Binding-site contacts:
Ligand atom O5 contacts residue ASN304 of chain 1.B at 4.4 Å.
Ligand atom C8 contacts residue ASN304 of chain 1.B at 4.3 Å.
Ligand atom O1 contacts residue ASN304 of chain 1.B at 2.8 Å (h-bond).
Ligand atom O7 contacts residue ASN304 of chain 1.B at 2.4 Å (h-bond).
Ligand atom O6 contacts residue LYS291 of chain 1.B at 4.2 Å.
Ligand atom C7 contacts residue ASN304 of chain 1.B at 3.1 Å.
Ligand atom C2 contacts residue ASN304 of chain 1.B at 4.0 Å.
Ligand atom N2 contacts residue ASN304 of chain 1.B at 3.6 Å (h-bond).
Ligand atom C1 contacts residue ASN304 of chain 1.B at 3.3 Å.

A small-molecule ligand and the protein it binds are described below.
Small molecule (SMILES): CC(=O)N[C@@H]1[C@@H](O)[C@H](O)[C@@H](CO)O[C@@H]1O

Sequence of chain 1.B:
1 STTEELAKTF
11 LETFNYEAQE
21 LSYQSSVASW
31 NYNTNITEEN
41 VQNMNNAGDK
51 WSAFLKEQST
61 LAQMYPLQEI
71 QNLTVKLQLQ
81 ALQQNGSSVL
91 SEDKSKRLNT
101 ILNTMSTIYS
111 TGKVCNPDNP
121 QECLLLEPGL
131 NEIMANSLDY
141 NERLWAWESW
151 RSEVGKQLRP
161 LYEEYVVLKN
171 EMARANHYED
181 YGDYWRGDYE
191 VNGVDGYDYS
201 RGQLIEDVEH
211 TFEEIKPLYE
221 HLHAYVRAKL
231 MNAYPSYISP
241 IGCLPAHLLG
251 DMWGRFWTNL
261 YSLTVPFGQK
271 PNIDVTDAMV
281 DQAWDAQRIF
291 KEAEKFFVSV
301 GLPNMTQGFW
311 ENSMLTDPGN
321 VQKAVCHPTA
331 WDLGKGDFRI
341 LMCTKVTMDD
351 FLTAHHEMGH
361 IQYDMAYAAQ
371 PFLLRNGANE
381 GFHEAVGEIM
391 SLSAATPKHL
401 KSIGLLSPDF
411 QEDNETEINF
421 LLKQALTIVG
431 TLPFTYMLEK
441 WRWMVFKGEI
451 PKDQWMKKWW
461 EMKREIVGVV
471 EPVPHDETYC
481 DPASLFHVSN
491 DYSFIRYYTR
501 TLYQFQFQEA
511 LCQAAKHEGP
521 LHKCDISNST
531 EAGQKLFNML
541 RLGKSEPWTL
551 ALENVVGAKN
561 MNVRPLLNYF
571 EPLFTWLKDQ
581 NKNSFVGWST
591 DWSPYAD